Binding-site contacts:
Ligand atom C4 contacts residue ASN57 of chain 1.A at 4.2 Å.
Ligand atom C7 contacts residue ASN57 of chain 1.A at 3.4 Å.
Ligand atom C8 contacts residue LYS56 of chain 1.A at 3.9 Å.
Ligand atom N2 contacts residue ASN57 of chain 1.A at 3.0 Å (h-bond).
Ligand atom O6 contacts residue PHE88 of chain 1.A at 4.0 Å.
Ligand atom C2 contacts residue ASN57 of chain 1.A at 2.5 Å.
Ligand atom O7 contacts residue ASN57 of chain 1.A at 3.3 Å (h-bond).
Ligand atom C1 contacts residue PHE88 of chain 1.A at 4.4 Å (hydrophobic).
Ligand atom O5 contacts residue PHE88 of chain 1.A at 3.7 Å.
Ligand atom O5 contacts residue ASN57 of chain 1.A at 2.3 Å (h-bond).
Ligand atom C1 contacts residue ASN57 of chain 1.A at 1.4 Å.
Ligand atom C5 contacts residue ASN57 of chain 1.A at 3.6 Å.
Ligand atom C6 contacts residue PHE88 of chain 1.A at 4.4 Å (hydrophobic).
Ligand atom C3 contacts residue ASN57 of chain 1.A at 3.8 Å.

Sequence of chain 1.A:
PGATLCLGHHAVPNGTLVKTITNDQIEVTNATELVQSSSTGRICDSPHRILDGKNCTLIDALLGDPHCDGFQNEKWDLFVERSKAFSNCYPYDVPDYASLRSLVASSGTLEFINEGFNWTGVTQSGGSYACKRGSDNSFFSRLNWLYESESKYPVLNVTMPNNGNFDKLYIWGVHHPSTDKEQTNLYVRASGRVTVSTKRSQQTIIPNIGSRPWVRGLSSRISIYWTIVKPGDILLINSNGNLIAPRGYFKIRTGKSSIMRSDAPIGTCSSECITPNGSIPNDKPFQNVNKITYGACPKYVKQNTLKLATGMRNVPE

The small molecule below binds the protein below.
Small molecule (SMILES): CC(=O)N[C@H]1[C@H](O[C@H]2[C@H](O)[C@@H](NC(C)=O)CO[C@@H]2CO)O[C@H](CO)[C@@H](O)[C@@H]1O